This protein binds this small molecule.
Small molecule (SMILES): CC(=O)N[C@H]1[C@H](O[C@H]2[C@H](O)[C@@H](NC(C)=O)CO[C@@H]2CO)O[C@H](CO)[C@@H](O)[C@@H]1O

Binding-site contacts:
Ligand atom C2 contacts residue ASN32 of chain 3.A at 2.5 Å.
Ligand atom C4 contacts residue LEU323 of chain 3.A at 4.4 Å (hydrophobic).
Ligand atom O7 contacts residue LEU323 of chain 3.A at 4.3 Å.
Ligand atom C2 contacts residue LEU323 of chain 3.A at 4.4 Å (hydrophobic).
Ligand atom C8 contacts residue ASN32 of chain 3.A at 4.1 Å.
Ligand atom C5 contacts residue LEU323 of chain 3.A at 4.0 Å (hydrophobic).
Ligand atom C5 contacts residue ASN32 of chain 3.A at 3.6 Å.
Ligand atom C6 contacts residue ALA33 of chain 3.A at 3.7 Å (hydrophobic).
Ligand atom O5 contacts residue ASN32 of chain 3.A at 2.3 Å (h-bond).
Ligand atom C3 contacts residue ASN32 of chain 3.A at 3.8 Å.
Ligand atom C1 contacts residue LEU323 of chain 3.A at 4.1 Å (hydrophobic).
Ligand atom O7 contacts residue ASN32 of chain 3.A at 2.0 Å (h-bond).
Ligand atom C1 contacts residue ASN32 of chain 3.A at 1.4 Å.
Ligand atom C6 contacts residue THR34 of chain 3.A at 4.1 Å.
Ligand atom O6 contacts residue ALA33 of chain 3.A at 2.6 Å (h-bond).
Ligand atom O6 contacts residue ASN32 of chain 3.A at 3.7 Å.
Ligand atom C6 contacts residue LEU323 of chain 3.A at 4.0 Å (hydrophobic).
Ligand atom C5 contacts residue ALA33 of chain 3.A at 4.5 Å (hydrophobic).
Ligand atom O5 contacts residue LEU323 of chain 3.A at 3.2 Å.
Ligand atom C6 contacts residue ASN32 of chain 3.A at 4.4 Å.
Ligand atom O5 contacts residue ALA33 of chain 3.A at 4.1 Å.
Ligand atom C7 contacts residue ASN32 of chain 3.A at 2.7 Å.
Ligand atom O6 contacts residue THR34 of chain 3.A at 4.0 Å.
Ligand atom C4 contacts residue ASN32 of chain 3.A at 4.2 Å.
Ligand atom N2 contacts residue ASN32 of chain 3.A at 2.9 Å (h-bond).

Sequence of chain 3.A:
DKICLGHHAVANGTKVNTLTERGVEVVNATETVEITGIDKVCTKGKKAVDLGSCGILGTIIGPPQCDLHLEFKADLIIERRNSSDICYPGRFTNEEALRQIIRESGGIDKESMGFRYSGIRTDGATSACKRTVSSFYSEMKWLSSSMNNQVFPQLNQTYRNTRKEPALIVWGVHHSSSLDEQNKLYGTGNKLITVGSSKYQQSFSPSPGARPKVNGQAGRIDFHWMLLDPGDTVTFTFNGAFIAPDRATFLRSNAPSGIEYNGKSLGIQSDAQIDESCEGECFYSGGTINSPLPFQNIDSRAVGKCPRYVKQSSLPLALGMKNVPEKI